Sequence of chain 1.D:
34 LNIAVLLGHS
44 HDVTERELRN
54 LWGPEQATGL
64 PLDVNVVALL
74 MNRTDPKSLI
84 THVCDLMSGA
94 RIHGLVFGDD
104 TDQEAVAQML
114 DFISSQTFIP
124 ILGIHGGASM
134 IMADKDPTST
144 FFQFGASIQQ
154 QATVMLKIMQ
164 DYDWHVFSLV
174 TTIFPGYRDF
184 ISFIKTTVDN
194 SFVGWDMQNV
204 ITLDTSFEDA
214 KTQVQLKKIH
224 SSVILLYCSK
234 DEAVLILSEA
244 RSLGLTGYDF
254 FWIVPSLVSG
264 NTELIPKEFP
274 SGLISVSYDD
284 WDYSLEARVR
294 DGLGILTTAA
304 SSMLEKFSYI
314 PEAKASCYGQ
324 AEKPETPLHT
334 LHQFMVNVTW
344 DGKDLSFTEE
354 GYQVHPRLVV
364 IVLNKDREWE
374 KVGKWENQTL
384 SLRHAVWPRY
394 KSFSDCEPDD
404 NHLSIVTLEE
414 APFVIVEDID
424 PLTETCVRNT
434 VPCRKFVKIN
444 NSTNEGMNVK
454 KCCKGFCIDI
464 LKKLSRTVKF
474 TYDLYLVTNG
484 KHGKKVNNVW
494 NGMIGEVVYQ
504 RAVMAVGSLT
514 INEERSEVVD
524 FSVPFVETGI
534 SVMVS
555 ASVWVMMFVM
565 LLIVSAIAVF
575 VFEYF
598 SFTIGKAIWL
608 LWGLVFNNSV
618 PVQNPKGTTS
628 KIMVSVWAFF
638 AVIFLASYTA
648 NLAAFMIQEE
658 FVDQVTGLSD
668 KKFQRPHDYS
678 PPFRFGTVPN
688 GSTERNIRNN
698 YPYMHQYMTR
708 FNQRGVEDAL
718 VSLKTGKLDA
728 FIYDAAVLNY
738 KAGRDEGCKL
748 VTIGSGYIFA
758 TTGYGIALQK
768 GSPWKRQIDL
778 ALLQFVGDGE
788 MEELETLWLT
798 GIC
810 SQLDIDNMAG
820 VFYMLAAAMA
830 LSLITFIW

Binding-site contacts:
Ligand atom O7 contacts residue ASN447 of chain 1.D at 4.0 Å.
Ligand atom C5 contacts residue ASN444 of chain 1.D at 3.7 Å.
Ligand atom C3 contacts residue ASN444 of chain 1.D at 3.8 Å.
Ligand atom C8 contacts residue SER445 of chain 1.D at 4.1 Å.
Ligand atom C4 contacts residue ASN444 of chain 1.D at 4.3 Å.
Ligand atom O7 contacts residue LYS441 of chain 1.D at 2.7 Å (salt-bridge).
Ligand atom C7 contacts residue LYS441 of chain 1.D at 3.8 Å.
Ligand atom C7 contacts residue ASN444 of chain 1.D at 3.1 Å.
Ligand atom C2 contacts residue ASN444 of chain 1.D at 2.5 Å.
Ligand atom C1 contacts residue ASN444 of chain 1.D at 1.4 Å.
Ligand atom C8 contacts residue ASN447 of chain 1.D at 3.4 Å.
Ligand atom O7 contacts residue ASN444 of chain 1.D at 3.6 Å (h-bond).
Ligand atom C8 contacts residue LYS441 of chain 1.D at 4.3 Å.
Ligand atom C7 contacts residue ASN447 of chain 1.D at 4.2 Å.
Ligand atom C8 contacts residue ASN444 of chain 1.D at 3.5 Å.
Ligand atom O5 contacts residue ASN444 of chain 1.D at 2.4 Å (h-bond).
Ligand atom N2 contacts residue ASN444 of chain 1.D at 2.9 Å (h-bond).

A protein and the small-molecule ligand that binds it are described below.
Small molecule (SMILES): CC(=O)N[C@@H]1[C@@H](O)[C@H](O)[C@@H](CO)O[C@H]1O